A protein and the small-molecule ligand that binds it are described below.
Small molecule (SMILES): CC(=O)N[C@@H]1[C@@H](O)[C@H](O)[C@@H](CO)O[C@H]1O

Sequence of chain 3.A:
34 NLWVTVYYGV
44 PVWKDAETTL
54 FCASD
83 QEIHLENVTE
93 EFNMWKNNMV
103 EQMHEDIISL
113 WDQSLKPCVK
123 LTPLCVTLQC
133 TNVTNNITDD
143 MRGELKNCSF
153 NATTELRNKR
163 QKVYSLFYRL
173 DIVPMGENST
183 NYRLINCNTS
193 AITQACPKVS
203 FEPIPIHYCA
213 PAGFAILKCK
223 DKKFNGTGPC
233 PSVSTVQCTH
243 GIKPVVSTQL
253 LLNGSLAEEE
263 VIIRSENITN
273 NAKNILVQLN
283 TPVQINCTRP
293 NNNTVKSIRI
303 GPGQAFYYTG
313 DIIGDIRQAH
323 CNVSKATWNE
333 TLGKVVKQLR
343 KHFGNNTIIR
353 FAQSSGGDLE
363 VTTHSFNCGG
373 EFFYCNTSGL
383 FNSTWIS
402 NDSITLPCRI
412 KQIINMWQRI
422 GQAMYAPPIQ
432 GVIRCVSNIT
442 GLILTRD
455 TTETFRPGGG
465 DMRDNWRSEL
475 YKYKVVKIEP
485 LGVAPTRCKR

Binding-site contacts:
Ligand atom O7 contacts residue ASN331 of chain 3.A at 3.3 Å (h-bond).
Ligand atom O5 contacts residue TRP387 of chain 3.A at 3.7 Å.
Ligand atom C8 contacts residue LYS327 of chain 3.A at 3.9 Å.
Ligand atom C1 contacts residue TRP387 of chain 3.A at 4.0 Å (hydrophobic).
Ligand atom C5 contacts residue ASN331 of chain 3.A at 3.9 Å.
Ligand atom C1 contacts residue ASN331 of chain 3.A at 1.5 Å.
Ligand atom C3 contacts residue ASN331 of chain 3.A at 3.9 Å.
Ligand atom C6 contacts residue TRP387 of chain 3.A at 4.0 Å (hydrophobic).
Ligand atom C5 contacts residue TRP387 of chain 3.A at 4.1 Å (hydrophobic).
Ligand atom C2 contacts residue ASN331 of chain 3.A at 2.5 Å.
Ligand atom O5 contacts residue ASN331 of chain 3.A at 2.5 Å (h-bond).
Ligand atom C7 contacts residue ASN331 of chain 3.A at 3.3 Å.
Ligand atom C8 contacts residue ASN331 of chain 3.A at 4.1 Å.
Ligand atom N2 contacts residue ASN331 of chain 3.A at 2.9 Å (h-bond).
Ligand atom C4 contacts residue ASN331 of chain 3.A at 4.4 Å.